Sequence of chain 1.B:
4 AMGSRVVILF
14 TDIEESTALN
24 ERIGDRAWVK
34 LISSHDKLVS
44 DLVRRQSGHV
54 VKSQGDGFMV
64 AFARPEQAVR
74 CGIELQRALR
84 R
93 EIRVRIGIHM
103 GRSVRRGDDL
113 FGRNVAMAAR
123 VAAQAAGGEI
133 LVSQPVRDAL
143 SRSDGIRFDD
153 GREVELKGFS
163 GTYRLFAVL

Binding-site contacts:
Ligand atom N7 contacts residue VAL117 of chain 1.B at 3.4 Å.
Ligand atom O3G contacts residue ARG97 of chain 1.A at 3.3 Å (salt-bridge).
Ligand atom N3 contacts residue GLN57 of chain 1.A at 3.4 Å (h-bond).
Ligand atom N1 contacts residue LYS55 of chain 1.B at 2.9 Å (salt-bridge).
Ligand atom PG contacts residue CA1 of chain 1.F at 3.5 Å.
Ligand atom O2B contacts residue SER19 of chain 1.A at 2.8 Å (h-bond).
Ligand atom O3G contacts residue ASP15 of chain 1.A at 2.9 Å (salt-bridge).
Ligand atom O2B contacts residue ILE16 of chain 1.A at 3.2 Å (h-bond).
Ligand atom PA contacts residue CA1 of chain 1.F at 3.4 Å.
Ligand atom O4' contacts residue ALA118 of chain 1.B at 3.5 Å.
Ligand atom O2B contacts residue CA1 of chain 1.F at 2.2 Å.
Ligand atom O1B contacts residue SER19 of chain 1.A at 3.6 Å (h-bond).
Ligand atom C5' contacts residue THR20 of chain 1.A at 3.3 Å.
Ligand atom C5 contacts residue GLY58 of chain 1.A at 3.4 Å.
Ligand atom O1B contacts residue THR20 of chain 1.A at 2.7 Å (h-bond).
Ligand atom O3G contacts residue ILE16 of chain 1.A at 3.4 Å (h-bond).
Ligand atom O3A contacts residue ARG122 of chain 1.B at 3.5 Å (salt-bridge).
Ligand atom C5' contacts residue ALA118 of chain 1.B at 3.7 Å (hydrophobic).
Ligand atom N6 contacts residue LYS55 of chain 1.B at 3.7 Å.
Ligand atom O2B contacts residue GLU18 of chain 1.A at 3.6 Å.
Ligand atom O1A contacts residue ARG122 of chain 1.B at 3.3 Å (salt-bridge).
Ligand atom O4' contacts residue ALA121 of chain 1.B at 3.6 Å.
Ligand atom O2G contacts residue GLU18 of chain 1.A at 2.9 Å (salt-bridge).
Ligand atom O2B contacts residue ASP59 of chain 1.A at 2.9 Å (salt-bridge).
Ligand atom O3B contacts residue ARG122 of chain 1.B at 3.6 Å.
Ligand atom N6 contacts residue ASP111 of chain 1.B at 3.0 Å (salt-bridge).
Ligand atom C5 contacts residue VAL117 of chain 1.B at 3.6 Å (hydrophobic).
Ligand atom O2A contacts residue CA1 of chain 1.F at 2.3 Å.
Ligand atom O1B contacts residue ARG122 of chain 1.B at 3.1 Å (salt-bridge).
Ligand atom O2A contacts residue MG1 of chain 1.D at 2.6 Å.
Ligand atom N1 contacts residue GLY58 of chain 1.A at 3.6 Å.
Ligand atom O2A contacts residue ASP59 of chain 1.A at 3.1 Å (salt-bridge).
Ligand atom C2 contacts residue GLN57 of chain 1.A at 3.6 Å.
Ligand atom PB contacts residue SER19 of chain 1.A at 3.6 Å.
Ligand atom PB contacts residue CA1 of chain 1.F at 3.3 Å.
Ligand atom O2A contacts residue ASP15 of chain 1.A at 3.1 Å (salt-bridge).
Ligand atom O3G contacts residue CA1 of chain 1.F at 2.3 Å.
Ligand atom C6 contacts residue GLY58 of chain 1.A at 3.4 Å.
Ligand atom N6 contacts residue LEU112 of chain 1.B at 2.7 Å (h-bond).
Ligand atom N1 contacts residue MET62 of chain 1.B at 3.6 Å (h-bond).

Sequence of chain 1.A:
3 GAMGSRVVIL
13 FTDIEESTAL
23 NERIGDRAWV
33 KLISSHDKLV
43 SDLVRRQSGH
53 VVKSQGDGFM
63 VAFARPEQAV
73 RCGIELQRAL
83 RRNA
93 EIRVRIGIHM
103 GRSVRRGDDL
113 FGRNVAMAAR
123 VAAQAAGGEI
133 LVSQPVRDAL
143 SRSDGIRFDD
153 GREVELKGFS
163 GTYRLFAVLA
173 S

The small molecule below binds the protein below.
Small molecule (SMILES): C[C@H]1O[C@@H](n2cnc3c(N)ncnc32)C[C@@H]1OP(=O)(O)OP(=O)(O)OP(=O)(O)O